Sequence of chain 1.A:
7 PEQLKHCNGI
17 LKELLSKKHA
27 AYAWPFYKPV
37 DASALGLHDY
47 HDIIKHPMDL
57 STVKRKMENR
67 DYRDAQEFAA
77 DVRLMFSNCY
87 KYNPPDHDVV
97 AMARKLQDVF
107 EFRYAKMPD

Binding-site contacts:
Ligand atom C08 contacts residue TRP30 of chain 1.A at 4.0 Å (hydrophobic).
Ligand atom C06 contacts residue VAL95 of chain 1.A at 3.9 Å (hydrophobic).
Ligand atom C09 contacts residue PRO31 of chain 1.A at 3.9 Å (hydrophobic).
Ligand atom N56 contacts residue CYS85 of chain 1.A at 4.0 Å.
Ligand atom C19 contacts residue LEU43 of chain 1.A at 3.9 Å (hydrophobic).
Ligand atom C08 contacts residue PRO31 of chain 1.A at 3.7 Å (hydrophobic).
Ligand atom C08 contacts residue VAL95 of chain 1.A at 3.6 Å (hydrophobic).
Ligand atom S61 contacts residue PRO31 of chain 1.A at 3.4 Å (h-bond).
Ligand atom C02 contacts residue LEU41 of chain 1.A at 3.9 Å (hydrophobic).
Ligand atom CL11 contacts residue MET98 of chain 1.A at 4.0 Å.
Ligand atom O53 contacts residue LEU43 of chain 1.A at 3.6 Å.
Ligand atom N18 contacts residue ASN89 of chain 1.A at 4.0 Å.
Ligand atom N18 contacts residue HIS93 of chain 1.A at 3.8 Å.
Ligand atom CL11 contacts residue ASP94 of chain 1.A at 3.9 Å.
Ligand atom C13 contacts residue HIS93 of chain 1.A at 3.6 Å.
Ligand atom C01 contacts residue TRP30 of chain 1.A at 4.1 Å (hydrophobic).
Ligand atom N56 contacts residue ASN89 of chain 1.A at 3.6 Å (h-bond).
Ligand atom C16 contacts residue LEU43 of chain 1.A at 3.7 Å (hydrophobic).
Ligand atom C17 contacts residue LEU43 of chain 1.A at 3.6 Å (hydrophobic).
Ligand atom C09 contacts residue TRP30 of chain 1.A at 3.7 Å (hydrophobic).
Ligand atom C09 contacts residue MET98 of chain 1.A at 3.8 Å (hydrophobic).
Ligand atom S61 contacts residue LEU41 of chain 1.A at 4.0 Å.
Ligand atom C12 contacts residue HIS93 of chain 1.A at 3.9 Å.
Ligand atom C16 contacts residue ASN89 of chain 1.A at 3.4 Å.
Ligand atom N59 contacts residue VAL95 of chain 1.A at 3.9 Å.
Ligand atom C04 contacts residue TRP30 of chain 1.A at 3.8 Å (hydrophobic).
Ligand atom N52 contacts residue HIS93 of chain 1.A at 2.9 Å (h-bond).
Ligand atom C57 contacts residue VAL36 of chain 1.A at 3.9 Å (hydrophobic).
Ligand atom C07 contacts residue VAL95 of chain 1.A at 3.7 Å (hydrophobic).
Ligand atom N55 contacts residue ASN89 of chain 1.A at 3.0 Å (h-bond).
Ligand atom N14 contacts residue VAL95 of chain 1.A at 3.9 Å.
Ligand atom C20 contacts residue HIS93 of chain 1.A at 3.8 Å.
Ligand atom C58 contacts residue PRO31 of chain 1.A at 3.7 Å (hydrophobic).
Ligand atom N18 contacts residue LEU43 of chain 1.A at 3.7 Å.
Ligand atom N55 contacts residue VAL95 of chain 1.A at 3.9 Å.
Ligand atom N51 contacts residue HIS93 of chain 1.A at 3.6 Å (h-bond).
Ligand atom C57 contacts residue VAL95 of chain 1.A at 3.9 Å (hydrophobic).
Ligand atom C03 contacts residue LEU41 of chain 1.A at 4.0 Å (hydrophobic).
Ligand atom C58 contacts residue VAL36 of chain 1.A at 3.8 Å (hydrophobic).
Ligand atom C58 contacts residue PHE32 of chain 1.A at 3.7 Å (hydrophobic).

The protein below binds the small molecule below.
Small molecule (SMILES): Cc1sc2c(c1C)C(c1ccc(Cl)cc1)=N[C@@H](CC(=O)NCc1cn(CCCCNC(=O)CNc3cccc4c3C(=O)N(C3CCC(=O)NC3=O)C4=O)nn1)c1nnc(C)n1-2